Sequence of chain 13.A:
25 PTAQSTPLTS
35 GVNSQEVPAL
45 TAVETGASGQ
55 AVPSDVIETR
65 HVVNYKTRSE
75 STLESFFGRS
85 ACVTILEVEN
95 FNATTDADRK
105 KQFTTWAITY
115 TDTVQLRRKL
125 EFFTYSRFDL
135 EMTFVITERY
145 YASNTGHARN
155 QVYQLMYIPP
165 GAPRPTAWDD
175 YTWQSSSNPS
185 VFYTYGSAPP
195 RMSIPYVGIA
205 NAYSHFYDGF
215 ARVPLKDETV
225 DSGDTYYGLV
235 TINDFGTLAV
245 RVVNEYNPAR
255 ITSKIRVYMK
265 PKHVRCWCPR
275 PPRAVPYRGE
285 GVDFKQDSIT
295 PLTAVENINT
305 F

Binding-site contacts:
Ligand atom C9 contacts residue TYR145 of chain 14.A at 4.2 Å (hydrophobic).
Ligand atom C7 contacts residue TYR145 of chain 14.A at 3.8 Å (hydrophobic).
Ligand atom O1B contacts residue ALA146 of chain 14.A at 3.2 Å.
Ligand atom C6 contacts residue ALA146 of chain 14.A at 4.2 Å (hydrophobic).
Ligand atom C11 contacts residue TYR250 of chain 13.A at 3.7 Å (hydrophobic).
Ligand atom C11 contacts residue ARG143 of chain 14.A at 4.0 Å.
Ligand atom O4 contacts residue PRO252 of chain 13.A at 3.8 Å.
Ligand atom O4 contacts residue ASN251 of chain 13.A at 4.2 Å.
Ligand atom C3 contacts residue PRO252 of chain 13.A at 3.9 Å (hydrophobic).
Ligand atom O1A contacts residue SER147 of chain 14.A at 2.8 Å (h-bond).
Ligand atom C5 contacts residue TYR145 of chain 14.A at 3.3 Å (hydrophobic).
Ligand atom O4 contacts residue TYR250 of chain 13.A at 3.4 Å.
Ligand atom O8 contacts residue ALA146 of chain 14.A at 3.3 Å.
Ligand atom C6 contacts residue TYR145 of chain 14.A at 3.4 Å (hydrophobic).
Ligand atom O1A contacts residue PRO252 of chain 13.A at 3.3 Å.
Ligand atom C1 contacts residue ALA146 of chain 14.A at 3.9 Å (hydrophobic).
Ligand atom O10 contacts residue TYR250 of chain 13.A at 2.7 Å (h-bond).
Ligand atom C4 contacts residue PRO252 of chain 13.A at 3.8 Å (hydrophobic).
Ligand atom C1 contacts residue PRO252 of chain 13.A at 4.1 Å (hydrophobic).
Ligand atom N5 contacts residue TYR250 of chain 13.A at 4.4 Å.
Ligand atom C10 contacts residue TYR145 of chain 14.A at 3.6 Å (hydrophobic).
Ligand atom C4 contacts residue TYR145 of chain 14.A at 3.6 Å (hydrophobic).
Ligand atom O1A contacts residue ALA146 of chain 14.A at 4.2 Å.
Ligand atom O1B contacts residue ASN148 of chain 14.A at 4.3 Å.
Ligand atom C10 contacts residue TYR250 of chain 13.A at 3.5 Å (hydrophobic).
Ligand atom O4 contacts residue TYR145 of chain 14.A at 4.2 Å.
Ligand atom C11 contacts residue TYR145 of chain 14.A at 3.7 Å (hydrophobic).
Ligand atom O1B contacts residue SER147 of chain 14.A at 3.1 Å (h-bond).
Ligand atom N5 contacts residue TYR145 of chain 14.A at 2.6 Å (h-bond).
Ligand atom C1 contacts residue SER147 of chain 14.A at 3.6 Å.
Ligand atom C8 contacts residue ALA146 of chain 14.A at 4.4 Å (hydrophobic).

Sequence of chain 14.A:
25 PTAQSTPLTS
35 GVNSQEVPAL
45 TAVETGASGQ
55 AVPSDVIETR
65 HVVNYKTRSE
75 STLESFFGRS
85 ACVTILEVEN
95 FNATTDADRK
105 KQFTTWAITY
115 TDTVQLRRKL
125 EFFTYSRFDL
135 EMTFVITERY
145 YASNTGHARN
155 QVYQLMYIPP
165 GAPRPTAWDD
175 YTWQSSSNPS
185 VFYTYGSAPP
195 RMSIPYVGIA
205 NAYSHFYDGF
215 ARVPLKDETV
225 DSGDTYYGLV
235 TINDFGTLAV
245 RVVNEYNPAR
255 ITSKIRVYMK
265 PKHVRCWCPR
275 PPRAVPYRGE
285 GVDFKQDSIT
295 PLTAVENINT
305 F

The protein below binds the small molecule below.
Small molecule (SMILES): CC(=O)N[C@H]1[C@H]([C@H](O)[C@H](O)CO)O[C@@](O)(C(=O)O)C[C@@H]1O